Sequence of chain 1.B:
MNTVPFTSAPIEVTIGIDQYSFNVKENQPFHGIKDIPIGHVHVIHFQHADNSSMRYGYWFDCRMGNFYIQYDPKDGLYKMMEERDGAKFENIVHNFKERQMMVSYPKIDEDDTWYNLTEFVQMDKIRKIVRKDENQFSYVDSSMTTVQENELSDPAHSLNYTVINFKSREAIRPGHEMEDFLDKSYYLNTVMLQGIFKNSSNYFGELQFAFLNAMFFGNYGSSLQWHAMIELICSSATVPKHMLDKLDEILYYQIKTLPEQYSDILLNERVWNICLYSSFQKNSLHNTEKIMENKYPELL

Binding-site contacts:
Ligand atom C6 contacts residue GLY226 of chain 1.B at 4.1 Å.
Ligand atom C1 contacts residue TYR270 of chain 1.B at 3.4 Å (hydrophobic).
Ligand atom N1 contacts residue ILE273 of chain 1.B at 3.5 Å.
Ligand atom C1 contacts residue MET223 of chain 1.B at 4.0 Å (hydrophobic).
Ligand atom C5 contacts residue ALA222 of chain 1.B at 3.6 Å (hydrophobic).
Ligand atom C8 contacts residue TYR228 of chain 1.B at 4.2 Å (hydrophobic).
Ligand atom O1 contacts residue ARG59 of chain 1.B at 2.8 Å (salt-bridge).
Ligand atom S contacts residue ALA222 of chain 1.B at 3.4 Å (h-bond).
Ligand atom N contacts residue MET223 of chain 1.B at 4.2 Å.
Ligand atom S contacts residue LEU274 of chain 1.B at 3.5 Å.
Ligand atom C4 contacts residue TYR270 of chain 1.B at 3.8 Å (hydrophobic).
Ligand atom C contacts residue PRO267 of chain 1.B at 3.4 Å (hydrophobic).
Ligand atom O contacts residue MET223 of chain 1.B at 3.5 Å (h-bond).
Ligand atom N contacts residue ILE273 of chain 1.B at 3.7 Å.
Ligand atom N1 contacts residue GLY226 of chain 1.B at 3.5 Å.
Ligand atom S contacts residue ILE273 of chain 1.B at 3.9 Å.
Ligand atom O contacts residue TYR270 of chain 1.B at 3.2 Å.
Ligand atom C5 contacts residue ILE273 of chain 1.B at 3.4 Å (hydrophobic).
Ligand atom C5 contacts residue GLY226 of chain 1.B at 3.8 Å.
Ligand atom N contacts residue ARG59 of chain 1.B at 3.8 Å.
Ligand atom N contacts residue ALA222 of chain 1.B at 4.1 Å.
Ligand atom C3 contacts residue MET223 of chain 1.B at 3.5 Å (hydrophobic).
Ligand atom C7 contacts residue GLY226 of chain 1.B at 3.4 Å.
Ligand atom C4 contacts residue ALA222 of chain 1.B at 3.9 Å (hydrophobic).
Ligand atom O1 contacts residue MET223 of chain 1.B at 3.3 Å (h-bond).
Ligand atom C2 contacts residue ARG59 of chain 1.B at 3.9 Å.
Ligand atom C2 contacts residue TYR270 of chain 1.B at 3.4 Å (hydrophobic).
Ligand atom C3 contacts residue ILE273 of chain 1.B at 4.2 Å (hydrophobic).
Ligand atom O1 contacts residue TYR270 of chain 1.B at 3.6 Å.
Ligand atom C7 contacts residue TYR228 of chain 1.B at 3.5 Å (hydrophobic).
Ligand atom N1 contacts residue ALA222 of chain 1.B at 4.1 Å.
Ligand atom C6 contacts residue ILE273 of chain 1.B at 4.1 Å (hydrophobic).
Ligand atom C7 contacts residue ASN227 of chain 1.B at 3.8 Å.
Ligand atom C contacts residue MET223 of chain 1.B at 3.4 Å (hydrophobic).
Ligand atom C3 contacts residue TYR270 of chain 1.B at 3.9 Å (hydrophobic).
Ligand atom C3 contacts residue ALA222 of chain 1.B at 4.2 Å (hydrophobic).
Ligand atom C2 contacts residue MET223 of chain 1.B at 3.2 Å (hydrophobic).
Ligand atom C4 contacts residue MET223 of chain 1.B at 3.9 Å (hydrophobic).
Ligand atom C1 contacts residue PRO267 of chain 1.B at 3.9 Å (hydrophobic).
Ligand atom N contacts residue GLY226 of chain 1.B at 3.9 Å.

This protein binds this small molecule.
Small molecule (SMILES): CCOC(=O)c1csc(NC2CC2)n1